A protein and the small-molecule ligand that binds it are described below.
Small molecule (SMILES): CC(=O)N[C@H]1[C@H](O[C@H]2[C@H](O)[C@@H](NC(C)=O)CO[C@@H]2CO)O[C@H](CO)[C@@H](O)[C@@H]1O

Sequence of chain 1.M:
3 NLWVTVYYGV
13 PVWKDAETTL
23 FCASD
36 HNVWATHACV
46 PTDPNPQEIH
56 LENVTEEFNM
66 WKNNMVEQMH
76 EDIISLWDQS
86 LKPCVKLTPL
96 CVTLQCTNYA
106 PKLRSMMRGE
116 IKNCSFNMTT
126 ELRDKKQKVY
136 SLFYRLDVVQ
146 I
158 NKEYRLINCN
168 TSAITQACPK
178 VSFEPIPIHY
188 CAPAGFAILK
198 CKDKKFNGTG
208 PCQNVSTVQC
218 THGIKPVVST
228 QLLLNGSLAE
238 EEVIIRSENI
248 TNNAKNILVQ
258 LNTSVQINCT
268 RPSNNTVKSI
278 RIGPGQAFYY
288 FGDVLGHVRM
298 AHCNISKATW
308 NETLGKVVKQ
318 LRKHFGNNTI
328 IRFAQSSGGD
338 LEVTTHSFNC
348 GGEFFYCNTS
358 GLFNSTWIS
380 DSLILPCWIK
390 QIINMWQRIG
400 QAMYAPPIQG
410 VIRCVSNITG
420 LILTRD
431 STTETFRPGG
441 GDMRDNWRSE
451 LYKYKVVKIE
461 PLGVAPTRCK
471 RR

Binding-site contacts:
Ligand atom C7 contacts residue TYR104 of chain 1.M at 4.4 Å (hydrophobic).
Ligand atom C8 contacts residue LEU137 of chain 1.M at 3.8 Å (hydrophobic).
Ligand atom N2 contacts residue ASN118 of chain 1.M at 2.9 Å (h-bond).
Ligand atom O7 contacts residue TYR135 of chain 1.M at 4.2 Å.
Ligand atom C7 contacts residue ASN118 of chain 1.M at 3.9 Å.
Ligand atom O5 contacts residue ASN118 of chain 1.M at 2.3 Å (h-bond).
Ligand atom C2 contacts residue ASN118 of chain 1.M at 2.5 Å.
Ligand atom O5 contacts residue TYR135 of chain 1.M at 4.4 Å.
Ligand atom C7 contacts residue LEU137 of chain 1.M at 4.5 Å (hydrophobic).
Ligand atom C8 contacts residue ASN118 of chain 1.M at 4.2 Å.
Ligand atom C1 contacts residue TYR135 of chain 1.M at 4.1 Å (hydrophobic).
Ligand atom O7 contacts residue ASN118 of chain 1.M at 4.4 Å.
Ligand atom C7 contacts residue GLY289 of chain 1.M at 4.5 Å.
Ligand atom C4 contacts residue ASN118 of chain 1.M at 4.2 Å.
Ligand atom O7 contacts residue ASP290 of chain 1.M at 3.7 Å.
Ligand atom C7 contacts residue TYR135 of chain 1.M at 4.1 Å (hydrophobic).
Ligand atom C8 contacts residue GLY289 of chain 1.M at 3.0 Å.
Ligand atom C8 contacts residue ASP290 of chain 1.M at 3.3 Å.
Ligand atom C3 contacts residue ASN118 of chain 1.M at 3.8 Å.
Ligand atom C8 contacts residue TYR135 of chain 1.M at 3.1 Å (hydrophobic).
Ligand atom C1 contacts residue ASN118 of chain 1.M at 1.4 Å.
Ligand atom C7 contacts residue ASP290 of chain 1.M at 3.9 Å.
Ligand atom C5 contacts residue TYR135 of chain 1.M at 4.1 Å (hydrophobic).
Ligand atom C8 contacts residue TYR104 of chain 1.M at 4.4 Å (hydrophobic).
Ligand atom C5 contacts residue ASN118 of chain 1.M at 3.6 Å.
Ligand atom O7 contacts residue TYR104 of chain 1.M at 4.0 Å.